Sequence of chain 1.A:
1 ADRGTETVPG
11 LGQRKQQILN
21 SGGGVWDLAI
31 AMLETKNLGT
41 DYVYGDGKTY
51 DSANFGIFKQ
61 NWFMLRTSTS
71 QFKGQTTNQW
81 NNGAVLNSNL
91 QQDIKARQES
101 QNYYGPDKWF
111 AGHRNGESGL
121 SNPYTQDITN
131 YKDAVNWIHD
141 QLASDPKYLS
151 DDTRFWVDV

The small molecule below binds the protein below.
Small molecule (SMILES): OC[C@H]1O[C@@H](O[C@H]2[C@H](O)[C@H](O)[C@H](O[C@H]3[C@H](O)[C@H](O)[C@H](O[C@H]4[C@H](O)[C@H](O)[C@H](O[C@H]5[C@H](O)[C@H](O)[C@H](O)O[C@@H]5CO)O[C@@H]4CO)O[C@@H]3CO)O[C@@H]2CO)[C@@H](O)[C@@H](O)[C@@H]1O

Binding-site contacts:
Ligand atom O3 contacts residue ARG154 of chain 1.A at 3.3 Å (salt-bridge).
Ligand atom C6 contacts residue TRP156 of chain 1.A at 3.6 Å (hydrophobic).
Ligand atom C1 contacts residue GLU34 of chain 1.A at 3.4 Å.
Ligand atom C5 contacts residue ARG114 of chain 1.A at 3.2 Å.
Ligand atom C3 contacts residue GLU34 of chain 1.A at 3.4 Å.
Ligand atom C2 contacts residue SER52 of chain 1.A at 3.6 Å.
Ligand atom O6 contacts residue ARG114 of chain 1.A at 2.8 Å (salt-bridge).
Ligand atom O2 contacts residue SER52 of chain 1.A at 2.8 Å (h-bond).
Ligand atom O6 contacts residue VAL159 of chain 1.A at 3.1 Å.
Ligand atom C2 contacts residue GLU34 of chain 1.A at 3.3 Å.
Ligand atom O3 contacts residue ASP51 of chain 1.A at 3.4 Å (salt-bridge).
Ligand atom O2 contacts residue ASN54 of chain 1.A at 3.3 Å (h-bond).
Ligand atom O2 contacts residue ARG154 of chain 1.A at 3.2 Å (salt-bridge).
Ligand atom C3 contacts residue GLU6 of chain 1.A at 3.5 Å.
Ligand atom O2 contacts residue ARG114 of chain 1.A at 3.2 Å (salt-bridge).
Ligand atom O3 contacts residue SER52 of chain 1.A at 2.6 Å.
Ligand atom C5 contacts residue TRP156 of chain 1.A at 3.6 Å (hydrophobic).
Ligand atom O3 contacts residue ASN61 of chain 1.A at 3.5 Å.
Ligand atom C6 contacts residue ARG114 of chain 1.A at 3.5 Å.
Ligand atom O3 contacts residue GLU6 of chain 1.A at 2.9 Å (salt-bridge).
Ligand atom O3 contacts residue VAL159 of chain 1.A at 3.1 Å (h-bond).
Ligand atom O3 contacts residue LYS59 of chain 1.A at 2.9 Å (salt-bridge).
Ligand atom C3 contacts residue ASN54 of chain 1.A at 3.5 Å.
Ligand atom O6 contacts residue HIS113 of chain 1.A at 2.8 Å (h-bond).
Ligand atom O5 contacts residue ARG114 of chain 1.A at 3.4 Å (salt-bridge).
Ligand atom C4 contacts residue ASN54 of chain 1.A at 3.5 Å.
Ligand atom C1 contacts residue LEU33 of chain 1.A at 3.3 Å (hydrophobic).
Ligand atom O4 contacts residue ARG154 of chain 1.A at 3.6 Å.
Ligand atom C5 contacts residue ASN54 of chain 1.A at 3.5 Å.
Ligand atom O5 contacts residue LEU33 of chain 1.A at 3.6 Å.
Ligand atom C6 contacts residue HIS113 of chain 1.A at 3.1 Å.
Ligand atom O5 contacts residue ARG154 of chain 1.A at 3.1 Å (salt-bridge).
Ligand atom O4 contacts residue ASN115 of chain 1.A at 3.4 Å (h-bond).
Ligand atom O3 contacts residue VAL157 of chain 1.A at 3.2 Å (h-bond).
Ligand atom C1 contacts residue ARG114 of chain 1.A at 3.6 Å.
Ligand atom C4 contacts residue LEU33 of chain 1.A at 3.5 Å (hydrophobic).
Ligand atom C6 contacts residue LYS59 of chain 1.A at 3.1 Å.
Ligand atom O2 contacts residue VAL157 of chain 1.A at 2.8 Å (h-bond).
Ligand atom C2 contacts residue VAL157 of chain 1.A at 3.4 Å (hydrophobic).
Ligand atom O2 contacts residue LYS48 of chain 1.A at 3.2 Å.